Sequence of chain 1.A:
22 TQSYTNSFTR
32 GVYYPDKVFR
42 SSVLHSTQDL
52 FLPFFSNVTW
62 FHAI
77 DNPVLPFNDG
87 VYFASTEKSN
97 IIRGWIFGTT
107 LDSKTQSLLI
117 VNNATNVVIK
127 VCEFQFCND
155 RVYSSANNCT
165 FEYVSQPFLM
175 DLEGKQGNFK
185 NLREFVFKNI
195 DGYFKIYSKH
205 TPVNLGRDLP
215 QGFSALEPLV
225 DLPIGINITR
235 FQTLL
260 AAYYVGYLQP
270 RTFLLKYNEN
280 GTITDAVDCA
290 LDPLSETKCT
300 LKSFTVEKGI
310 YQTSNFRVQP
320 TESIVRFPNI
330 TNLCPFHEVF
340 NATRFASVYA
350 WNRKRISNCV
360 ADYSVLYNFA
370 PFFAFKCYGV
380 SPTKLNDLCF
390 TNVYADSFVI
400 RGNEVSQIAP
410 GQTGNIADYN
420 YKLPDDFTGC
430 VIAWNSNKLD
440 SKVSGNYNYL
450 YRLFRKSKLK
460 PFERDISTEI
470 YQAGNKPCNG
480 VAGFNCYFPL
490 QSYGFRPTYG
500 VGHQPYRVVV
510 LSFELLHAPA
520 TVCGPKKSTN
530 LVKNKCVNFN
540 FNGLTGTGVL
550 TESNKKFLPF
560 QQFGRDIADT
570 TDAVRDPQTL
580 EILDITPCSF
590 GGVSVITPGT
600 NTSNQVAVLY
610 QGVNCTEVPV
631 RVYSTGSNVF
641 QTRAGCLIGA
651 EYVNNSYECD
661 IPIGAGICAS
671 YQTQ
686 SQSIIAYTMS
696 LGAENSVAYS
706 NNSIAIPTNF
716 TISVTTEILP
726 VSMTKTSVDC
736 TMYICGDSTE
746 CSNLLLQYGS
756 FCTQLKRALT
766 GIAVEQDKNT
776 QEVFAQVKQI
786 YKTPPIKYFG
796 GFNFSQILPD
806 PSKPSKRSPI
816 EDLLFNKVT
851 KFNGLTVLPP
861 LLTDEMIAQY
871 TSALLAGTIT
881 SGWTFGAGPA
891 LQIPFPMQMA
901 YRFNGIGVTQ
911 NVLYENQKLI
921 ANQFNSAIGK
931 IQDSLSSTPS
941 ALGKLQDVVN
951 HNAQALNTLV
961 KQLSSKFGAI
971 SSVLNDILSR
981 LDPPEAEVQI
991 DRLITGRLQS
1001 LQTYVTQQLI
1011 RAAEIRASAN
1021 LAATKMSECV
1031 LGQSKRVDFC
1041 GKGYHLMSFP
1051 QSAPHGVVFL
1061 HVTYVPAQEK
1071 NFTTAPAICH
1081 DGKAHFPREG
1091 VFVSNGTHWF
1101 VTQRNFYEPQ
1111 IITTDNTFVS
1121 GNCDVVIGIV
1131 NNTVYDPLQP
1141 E

This small molecule binds to this protein.
Small molecule (SMILES): CC(=O)N[C@@H]1[C@@H](O)[C@H](O)[C@@H](CO)O[C@H]1O

Binding-site contacts:
Ligand atom C5 contacts residue ASN798 of chain 1.A at 3.7 Å.
Ligand atom C4 contacts residue ASN798 of chain 1.A at 4.2 Å.
Ligand atom C7 contacts residue ASN798 of chain 1.A at 3.2 Å.
Ligand atom C6 contacts residue GLN801 of chain 1.A at 4.4 Å.
Ligand atom C1 contacts residue ASN798 of chain 1.A at 1.4 Å.
Ligand atom C6 contacts residue SER800 of chain 1.A at 4.1 Å.
Ligand atom C3 contacts residue ASN798 of chain 1.A at 3.8 Å.
Ligand atom O5 contacts residue SER800 of chain 1.A at 3.4 Å (h-bond).
Ligand atom N2 contacts residue ASN798 of chain 1.A at 2.9 Å (h-bond).
Ligand atom C8 contacts residue ASN798 of chain 1.A at 4.4 Å.
Ligand atom O5 contacts residue ASN798 of chain 1.A at 2.4 Å (h-bond).
Ligand atom O7 contacts residue ASN798 of chain 1.A at 3.1 Å (h-bond).
Ligand atom C1 contacts residue SER800 of chain 1.A at 3.4 Å.
Ligand atom C2 contacts residue ASN798 of chain 1.A at 2.5 Å.
Ligand atom C5 contacts residue SER800 of chain 1.A at 3.4 Å.